Sequence of chain 4.A:
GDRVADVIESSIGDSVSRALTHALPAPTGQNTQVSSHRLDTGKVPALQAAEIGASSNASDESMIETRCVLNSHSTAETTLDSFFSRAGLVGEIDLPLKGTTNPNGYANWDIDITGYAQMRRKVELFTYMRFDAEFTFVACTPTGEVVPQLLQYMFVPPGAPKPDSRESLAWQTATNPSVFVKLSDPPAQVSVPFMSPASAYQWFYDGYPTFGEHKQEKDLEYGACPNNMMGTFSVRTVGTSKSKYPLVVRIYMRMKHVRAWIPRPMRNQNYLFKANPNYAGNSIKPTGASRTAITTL

A small-molecule ligand and the protein it binds are described below.
Small molecule (SMILES): Cc1cccc(-c2ccc(OCCCCCN3CCN(c4ccncc4)C3=O)cc2)c1

Sequence of chain 4.C:
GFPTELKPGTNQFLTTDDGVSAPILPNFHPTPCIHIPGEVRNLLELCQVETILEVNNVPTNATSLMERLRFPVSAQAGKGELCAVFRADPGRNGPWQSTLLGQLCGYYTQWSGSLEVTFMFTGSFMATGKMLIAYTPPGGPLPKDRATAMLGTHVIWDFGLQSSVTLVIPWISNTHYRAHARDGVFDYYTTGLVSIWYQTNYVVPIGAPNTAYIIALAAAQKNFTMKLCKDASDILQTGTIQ

Sequence of chain 5.C:
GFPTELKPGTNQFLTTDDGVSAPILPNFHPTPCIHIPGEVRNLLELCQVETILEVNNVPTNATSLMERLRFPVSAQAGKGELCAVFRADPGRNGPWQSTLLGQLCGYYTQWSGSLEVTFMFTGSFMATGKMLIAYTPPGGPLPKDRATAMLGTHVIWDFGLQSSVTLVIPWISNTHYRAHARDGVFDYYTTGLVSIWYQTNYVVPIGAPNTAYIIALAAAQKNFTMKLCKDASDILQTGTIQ

Binding-site contacts:
Ligand atom CAZ contacts residue MET195 of chain 4.A at 3.9 Å (hydrophobic).
Ligand atom OAB contacts residue ILE113 of chain 4.A at 3.2 Å (h-bond).
Ligand atom CAJ contacts residue ILE111 of chain 4.A at 3.3 Å (hydrophobic).
Ligand atom CAD contacts residue ASN228 of chain 4.A at 3.5 Å.
Ligand atom CAG contacts residue PHE137 of chain 4.A at 3.7 Å (hydrophobic).
Ligand atom NBE contacts residue ASN228 of chain 4.A at 3.9 Å.
Ligand atom CAI contacts residue ASP112 of chain 4.A at 3.5 Å.
Ligand atom CAT contacts residue TYR201 of chain 4.A at 3.5 Å (hydrophobic).
Ligand atom CAM contacts residue VAL192 of chain 4.A at 3.3 Å (hydrophobic).
Ligand atom CAK contacts residue MET195 of chain 4.A at 3.6 Å (hydrophobic).
Ligand atom CAG contacts residue PHE233 of chain 4.A at 3.2 Å (hydrophobic).
Ligand atom CAU contacts residue TRP203 of chain 4.A at 3.7 Å (hydrophobic).
Ligand atom CAD contacts residue GLN202 of chain 4.A at 3.5 Å.
Ligand atom CAR contacts residue PHE135 of chain 4.A at 3.4 Å (hydrophobic).
Ligand atom CAL contacts residue ILE111 of chain 4.A at 3.6 Å (hydrophobic).
Ligand atom OAW contacts residue ILE111 of chain 4.A at 3.6 Å.
Ligand atom CAI contacts residue THR114 of chain 4.A at 3.8 Å.
Ligand atom CAU contacts residue ASN228 of chain 4.A at 3.6 Å.
Ligand atom CAC contacts residue PHE137 of chain 4.A at 3.8 Å (hydrophobic).
Ligand atom CAP contacts residue ILE111 of chain 4.A at 3.8 Å (hydrophobic).
Ligand atom CBC contacts residue ASN228 of chain 4.A at 3.9 Å.
Ligand atom CAU contacts residue TYR201 of chain 4.A at 3.8 Å (hydrophobic).
Ligand atom OAB contacts residue ASP112 of chain 4.A at 3.5 Å.
Ligand atom CAE contacts residue ASP112 of chain 4.A at 3.7 Å.
Ligand atom CAA contacts residue PRO177 of chain 4.A at 3.8 Å (hydrophobic).
Ligand atom CAY contacts residue PHE155 of chain 4.A at 3.8 Å (hydrophobic).
Ligand atom CAH contacts residue ASN228 of chain 4.A at 3.2 Å.
Ligand atom CBC contacts residue TRP203 of chain 4.A at 3.2 Å (hydrophobic).
Ligand atom NBE contacts residue TRP203 of chain 4.A at 3.2 Å.
Ligand atom CAH contacts residue GLN202 of chain 4.A at 3.7 Å.
Ligand atom CAE contacts residue THR114 of chain 4.A at 3.5 Å.
Ligand atom CAC contacts residue PHE233 of chain 4.A at 3.1 Å (hydrophobic).
Ligand atom CAI contacts residue TRP203 of chain 4.A at 3.6 Å (hydrophobic).
Ligand atom OAW contacts residue MET195 of chain 4.A at 3.5 Å.
Ligand atom CAN contacts residue PHE155 of chain 4.A at 3.6 Å (hydrophobic).
Ligand atom CAX contacts residue TRP203 of chain 4.A at 3.6 Å (hydrophobic).
Ligand atom CAA contacts residue ILE24 of chain 4.C at 3.8 Å (hydrophobic).
Ligand atom CAK contacts residue VAL192 of chain 4.A at 3.1 Å (hydrophobic).
Ligand atom CAM contacts residue ILE24 of chain 4.C at 3.7 Å (hydrophobic).
Ligand atom CAH contacts residue TRP203 of chain 4.A at 3.5 Å (hydrophobic).